Sequence of chain 1.D:
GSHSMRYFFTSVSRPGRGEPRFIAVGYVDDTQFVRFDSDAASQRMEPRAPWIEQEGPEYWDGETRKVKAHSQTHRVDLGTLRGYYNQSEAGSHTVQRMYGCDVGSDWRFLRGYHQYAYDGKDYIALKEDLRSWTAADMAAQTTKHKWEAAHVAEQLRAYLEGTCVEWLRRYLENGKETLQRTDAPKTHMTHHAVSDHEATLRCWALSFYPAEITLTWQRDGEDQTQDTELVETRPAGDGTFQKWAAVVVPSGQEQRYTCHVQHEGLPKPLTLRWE

A protein and the small-molecule ligand that binds it are described below.
Small molecule (SMILES): CC(C)C[C@H](NC(=O)c1cccc(CNC(=O)CN(/C=C\NC(=O)[C@H](C)NC(=O)[C@H](CC(C)C)NC(=O)[C@@H](N)CCC(=O)O)C(=O)Cc2c[nH]c3ccccc23)c1)C(=O)N[C@H](C(=O)N[C@H](C(=O)O)C(C)C)[C@@H](C)O

Binding-site contacts:
Ligand atom CA contacts residue GOL1 of chain 1.P at 3.5 Å.
Ligand atom CA contacts residue ASP77 of chain 1.D at 3.4 Å.
Ligand atom O contacts residue TRP147 of chain 1.D at 2.7 Å (h-bond).
Ligand atom O contacts residue TYR159 of chain 1.D at 2.6 Å (h-bond).
Ligand atom CD2 contacts residue TYR99 of chain 1.D at 3.4 Å (hydrophobic).
Ligand atom N contacts residue GOL1 of chain 1.P at 2.9 Å (h-bond).
Ligand atom O contacts residue LYS66 of chain 1.D at 3.5 Å.
Ligand atom CB contacts residue ASP77 of chain 1.D at 3.5 Å.
Ligand atom O contacts residue THR80 of chain 1.D at 3.5 Å.
Ligand atom O contacts residue TYR84 of chain 1.D at 3.5 Å (h-bond).
Ligand atom CG contacts residue GLU63 of chain 1.D at 3.3 Å.
Ligand atom OE2 contacts residue TRP167 of chain 1.D at 3.5 Å.
Ligand atom C contacts residue TYR84 of chain 1.D at 3.4 Å (hydrophobic).
Ligand atom CB contacts residue GLU63 of chain 1.D at 3.5 Å.
Ligand atom O contacts residue HIS70 of chain 1.D at 3.5 Å (h-bond).
Ligand atom N contacts residue ASP77 of chain 1.D at 2.8 Å (salt-bridge).
Ligand atom N contacts residue TYR159 of chain 1.D at 3.5 Å.
Ligand atom N contacts residue GLU63 of chain 1.D at 2.9 Å (salt-bridge).
Ligand atom C8 contacts residue GLN155 of chain 1.D at 3.3 Å.
Ligand atom O contacts residue THR73 of chain 1.D at 3.3 Å (h-bond).
Ligand atom CG contacts residue GLU63 of chain 1.D at 3.4 Å.
Ligand atom C9 contacts residue GLN155 of chain 1.D at 3.3 Å.
Ligand atom CD contacts residue LYS66 of chain 1.D at 3.4 Å.
Ligand atom CD2 contacts residue TRP147 of chain 1.D at 3.4 Å (hydrophobic).
Ligand atom N contacts residue TYR7 of chain 1.D at 3.1 Å (h-bond).
Ligand atom N contacts residue TYR99 of chain 1.D at 3.1 Å (h-bond).
Ligand atom OE1 contacts residue TRP167 of chain 1.D at 3.5 Å (h-bond).
Ligand atom O contacts residue LYS66 of chain 1.D at 2.8 Å (salt-bridge).
Ligand atom OXT contacts residue TYR84 of chain 1.D at 2.6 Å (h-bond).
Ligand atom C contacts residue ASP77 of chain 1.D at 3.6 Å.
Ligand atom O contacts residue HIS70 of chain 1.D at 3.3 Å.
Ligand atom N contacts residue TYR171 of chain 1.D at 2.8 Å (h-bond).
Ligand atom CA contacts residue TYR7 of chain 1.D at 3.4 Å (hydrophobic).
Ligand atom N contacts residue TYR7 of chain 1.D at 3.5 Å (h-bond).
Ligand atom O contacts residue TYR7 of chain 1.D at 3.4 Å.
Ligand atom C contacts residue TYR7 of chain 1.D at 3.2 Å (hydrophobic).
Ligand atom O contacts residue GOL1 of chain 1.P at 3.0 Å (h-bond).
Ligand atom O contacts residue GOL1 of chain 1.P at 3.2 Å (h-bond).
Ligand atom OXT contacts residue THR143 of chain 1.D at 2.6 Å (h-bond).
Ligand atom O contacts residue ALA69 of chain 1.D at 3.4 Å.